Binding-site contacts:
Ligand atom O6S contacts residue ARG135 of chain 13.B at 3.7 Å.
Ligand atom S2 contacts residue ARG56 of chain 12.C at 3.4 Å (salt-bridge).
Ligand atom O1S contacts residue ASP58 of chain 12.C at 4.1 Å.
Ligand atom C3 contacts residue LYS193 of chain 13.A at 3.6 Å.
Ligand atom O3S contacts residue THR134 of chain 13.B at 3.3 Å (h-bond).
Ligand atom O6S contacts residue LYS193 of chain 13.A at 3.4 Å.
Ligand atom O6B contacts residue LYS193 of chain 13.A at 4.1 Å.
Ligand atom S2 contacts residue ASN88 of chain 12.C at 4.0 Å.
Ligand atom N2 contacts residue ARG56 of chain 12.C at 3.9 Å.
Ligand atom O5S contacts residue ARG56 of chain 12.C at 3.6 Å (salt-bridge).
Ligand atom O5S contacts residue ARG135 of chain 13.B at 3.6 Å.
Ligand atom O3 contacts residue LYS193 of chain 13.A at 2.8 Å (salt-bridge).
Ligand atom O3 contacts residue ARG56 of chain 12.C at 3.9 Å.
Ligand atom O3 contacts residue ASP59 of chain 12.C at 4.0 Å.
Ligand atom O4S contacts residue ARG56 of chain 12.C at 2.5 Å (salt-bridge).
Ligand atom C4 contacts residue LYS193 of chain 13.A at 3.4 Å.
Ligand atom O4 contacts residue THR195 of chain 13.A at 3.7 Å.
Ligand atom O5 contacts residue ARG135 of chain 13.B at 3.2 Å.
Ligand atom S1 contacts residue ASP58 of chain 12.C at 3.7 Å.
Ligand atom O6S contacts residue ASN88 of chain 12.C at 3.9 Å.
Ligand atom O6S contacts residue ARG56 of chain 12.C at 3.7 Å.
Ligand atom C6 contacts residue ARG135 of chain 13.B at 3.8 Å.
Ligand atom C6 contacts residue THR134 of chain 13.B at 3.5 Å.
Ligand atom O2S contacts residue ASP59 of chain 12.C at 3.2 Å.
Ligand atom C3 contacts residue ARG56 of chain 12.C at 3.9 Å.
Ligand atom O3S contacts residue LYS193 of chain 13.A at 3.1 Å (salt-bridge).
Ligand atom C2 contacts residue LYS193 of chain 13.A at 3.6 Å.
Ligand atom C5 contacts residue THR134 of chain 13.B at 3.9 Å.
Ligand atom S2 contacts residue ARG135 of chain 13.B at 4.0 Å.
Ligand atom C1 contacts residue ASP133 of chain 13.B at 4.0 Å.
Ligand atom S1 contacts residue ASP59 of chain 12.C at 3.7 Å.
Ligand atom O5S contacts residue ASN88 of chain 12.C at 3.0 Å (h-bond).
Ligand atom O2S contacts residue ARG56 of chain 12.C at 4.1 Å.
Ligand atom O6 contacts residue LYS193 of chain 13.A at 3.5 Å.
Ligand atom C5 contacts residue ARG135 of chain 13.B at 4.1 Å.
Ligand atom O1 contacts residue ASP133 of chain 13.B at 4.1 Å.
Ligand atom O5 contacts residue LYS193 of chain 13.A at 3.6 Å.
Ligand atom O1S contacts residue ASP59 of chain 12.C at 3.0 Å.
Ligand atom O2S contacts residue ASP58 of chain 12.C at 2.3 Å (salt-bridge).
Ligand atom O6 contacts residue ARG135 of chain 13.B at 3.6 Å.

The small molecule below binds the protein below.
Small molecule (SMILES): O=C(O)[C@@H]1O[C@@H](O[C@H]2[C@H](O)[C@@H](NS(=O)(=O)O)[C@@H](O)O[C@@H]2COS(=O)(=O)O)[C@H](OS(=O)(=O)O)[C@@H](O)[C@@H]1O[C@H]1O[C@H](COS(=O)(=O)O)[C@@H](O)[C@H](O)[C@H]1NS(=O)(=O)O

Sequence of chain 13.A:
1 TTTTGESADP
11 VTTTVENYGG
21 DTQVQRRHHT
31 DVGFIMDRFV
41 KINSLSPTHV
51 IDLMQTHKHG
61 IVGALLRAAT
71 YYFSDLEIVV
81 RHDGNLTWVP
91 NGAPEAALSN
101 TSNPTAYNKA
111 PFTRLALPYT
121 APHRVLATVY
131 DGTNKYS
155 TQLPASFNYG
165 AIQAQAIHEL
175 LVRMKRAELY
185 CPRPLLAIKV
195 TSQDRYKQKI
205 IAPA

Sequence of chain 12.C:
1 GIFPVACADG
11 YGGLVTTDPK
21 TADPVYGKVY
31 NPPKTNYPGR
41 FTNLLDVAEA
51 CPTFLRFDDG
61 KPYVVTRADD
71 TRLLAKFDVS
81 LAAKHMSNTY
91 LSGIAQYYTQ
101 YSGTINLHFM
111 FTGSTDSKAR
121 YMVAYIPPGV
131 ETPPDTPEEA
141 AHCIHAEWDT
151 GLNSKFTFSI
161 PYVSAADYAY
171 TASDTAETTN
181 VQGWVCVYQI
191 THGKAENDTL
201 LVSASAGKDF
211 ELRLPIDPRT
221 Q

Sequence of chain 13.B:
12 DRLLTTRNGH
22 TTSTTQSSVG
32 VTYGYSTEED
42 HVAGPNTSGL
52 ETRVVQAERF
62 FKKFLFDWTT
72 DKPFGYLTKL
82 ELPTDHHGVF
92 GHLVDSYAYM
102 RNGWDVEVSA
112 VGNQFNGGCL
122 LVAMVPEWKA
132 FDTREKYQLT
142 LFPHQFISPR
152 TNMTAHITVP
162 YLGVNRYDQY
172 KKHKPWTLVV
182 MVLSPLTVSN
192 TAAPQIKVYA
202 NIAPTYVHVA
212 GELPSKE